A small-molecule ligand and the protein it binds are described below.
Small molecule (SMILES): Cc1cc(C)cc(-c2nc3ccccc3o2)c1

Sequence of chain 2.A:
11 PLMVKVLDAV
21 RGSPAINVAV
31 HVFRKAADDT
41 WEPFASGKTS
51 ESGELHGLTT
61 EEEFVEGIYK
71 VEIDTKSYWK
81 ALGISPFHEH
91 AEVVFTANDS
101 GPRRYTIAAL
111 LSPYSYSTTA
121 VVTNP

Binding-site contacts:
Ligand atom CAB contacts residue THR119 of chain 2.A at 3.7 Å.
Ligand atom CAL contacts residue MR61 of chain 2.C at 0.8 Å.
Ligand atom CAP contacts residue MR61 of chain 2.C at 2.3 Å.
Ligand atom CAM contacts residue MR61 of chain 2.C at 0.8 Å.
Ligand atom CAM contacts residue LEU110 of chain 2.A at 3.8 Å (hydrophobic).
Ligand atom CAG contacts residue MR61 of chain 2.C at 0.7 Å.
Ligand atom CAA contacts residue MR61 of chain 2.C at 0.7 Å.
Ligand atom CAP contacts residue LEU17 of chain 2.A at 3.4 Å (hydrophobic).
Ligand atom CAA contacts residue LEU110 of chain 2.A at 3.7 Å (hydrophobic).
Ligand atom CAD contacts residue MR61 of chain 2.C at 3.1 Å.
Ligand atom NAJ contacts residue MR61 of chain 2.C at 1.9 Å (h-bond).
Ligand atom CAB contacts residue THR118 of chain 2.A at 3.7 Å.
Ligand atom CAG contacts residue LEU110 of chain 2.A at 3.7 Å (hydrophobic).
Ligand atom CAL contacts residue LEU110 of chain 2.A at 3.7 Å (hydrophobic).
Ligand atom CAI contacts residue ALA108 of chain 2.A at 4.0 Å (hydrophobic).
Ligand atom CAC contacts residue MR61 of chain 2.C at 3.1 Å.
Ligand atom NAJ contacts residue ALA108 of chain 2.A at 3.9 Å.
Ligand atom CAI contacts residue MR61 of chain 2.C at 1.2 Å.
Ligand atom OAK contacts residue ALA108 of chain 1.A at 3.7 Å.
Ligand atom CAB contacts residue SER117 of chain 2.A at 3.2 Å.
Ligand atom CAQ contacts residue LEU17 of chain 2.A at 3.5 Å (hydrophobic).
Ligand atom CAN contacts residue MR61 of chain 2.C at 1.4 Å.
Ligand atom CAA contacts residue SER117 of chain 1.A at 3.0 Å.
Ligand atom OAK contacts residue LEU17 of chain 2.A at 3.5 Å.
Ligand atom CAB contacts residue MR61 of chain 2.C at 0.7 Å.
Ligand atom CAP contacts residue LYS15 of chain 2.A at 3.7 Å.
Ligand atom CAC contacts residue LYS15 of chain 2.A at 2.0 Å.
Ligand atom CAH contacts residue MR61 of chain 2.C at 1.2 Å.
Ligand atom CAG contacts residue LEU110 of chain 1.A at 3.8 Å (hydrophobic).
Ligand atom OAK contacts residue MR61 of chain 2.C at 1.8 Å.
Ligand atom NAJ contacts residue LEU17 of chain 2.A at 3.5 Å.
Ligand atom CAO contacts residue MR61 of chain 2.C at 1.8 Å.
Ligand atom CAF contacts residue MR61 of chain 2.C at 2.7 Å.
Ligand atom CAD contacts residue LYS15 of chain 2.A at 3.2 Å.
Ligand atom CAQ contacts residue MR61 of chain 2.C at 2.3 Å.
Ligand atom CAE contacts residue LYS15 of chain 2.A at 2.4 Å.
Ligand atom CAE contacts residue MR61 of chain 2.C at 2.7 Å.
Ligand atom CAO contacts residue LEU17 of chain 2.A at 3.5 Å (hydrophobic).
Ligand atom CAG contacts residue SER117 of chain 2.A at 3.9 Å.
Ligand atom CAM contacts residue SER117 of chain 2.A at 4.0 Å.

Sequence of chain 1.A:
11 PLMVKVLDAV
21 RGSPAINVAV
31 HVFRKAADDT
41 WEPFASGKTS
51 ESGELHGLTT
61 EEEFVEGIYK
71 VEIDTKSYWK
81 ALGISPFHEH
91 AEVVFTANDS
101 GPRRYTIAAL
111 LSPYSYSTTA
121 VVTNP